Binding-site contacts:
Ligand atom C24 contacts residue MSE183 of chain 1.C at 4.0 Å.
Ligand atom C24 contacts residue SAH1 of chain 1.K at 3.4 Å.
Ligand atom O8 contacts residue HIS276 of chain 1.C at 3.8 Å.
Ligand atom CM6 contacts residue ASP280 of chain 1.C at 3.9 Å.
Ligand atom O7 contacts residue ASP280 of chain 1.C at 2.6 Å (salt-bridge).
Ligand atom O8 contacts residue HIS279 of chain 1.C at 2.8 Å (h-bond).
Ligand atom O5 contacts residue LEU324 of chain 1.C at 4.0 Å.
Ligand atom O24 contacts residue VAL321 of chain 1.C at 4.0 Å.
Ligand atom O5 contacts residue LEU328 of chain 1.C at 3.3 Å.
Ligand atom CM6 contacts residue PHE179 of chain 1.C at 3.5 Å (hydrophobic).
Ligand atom C8 contacts residue MSE183 of chain 1.C at 4.0 Å.
Ligand atom N4 contacts residue LEU324 of chain 1.C at 3.7 Å.
Ligand atom C7 contacts residue HIS279 of chain 1.C at 3.8 Å.
Ligand atom O10 contacts residue MSE183 of chain 1.C at 4.1 Å.
Ligand atom C2 contacts residue ALA182 of chain 1.C at 3.8 Å (hydrophobic).
Ligand atom N2 contacts residue ALA182 of chain 1.C at 3.4 Å (h-bond).
Ligand atom C25 contacts residue VAL321 of chain 1.C at 3.8 Å (hydrophobic).
Ligand atom N2 contacts residue MSE183 of chain 1.C at 3.8 Å.
Ligand atom C8 contacts residue HIS279 of chain 1.C at 3.6 Å.
Ligand atom C7 contacts residue LEU325 of chain 1.C at 4.0 Å (hydrophobic).
Ligand atom O11 contacts residue HIS276 of chain 1.C at 3.5 Å.
Ligand atom C24 contacts residue ASP280 of chain 1.C at 3.1 Å.
Ligand atom O7 contacts residue HIS279 of chain 1.C at 3.3 Å (h-bond).
Ligand atom C6 contacts residue PHE179 of chain 1.C at 3.7 Å (hydrophobic).
Ligand atom C24 contacts residue HIS276 of chain 1.C at 2.9 Å.
Ligand atom C7 contacts residue ASP280 of chain 1.C at 3.6 Å.
Ligand atom N12 contacts residue VAL186 of chain 1.C at 3.5 Å.
Ligand atom O11 contacts residue ASN308 of chain 1.C at 3.4 Å (h-bond).
Ligand atom O8 contacts residue MSE183 of chain 1.C at 3.8 Å.
Ligand atom C11 contacts residue VAL186 of chain 1.C at 4.0 Å (hydrophobic).
Ligand atom C5 contacts residue PHE179 of chain 1.C at 4.1 Å (hydrophobic).
Ligand atom C24 contacts residue HIS279 of chain 1.C at 3.7 Å.
Ligand atom C2 contacts residue ASP130 of chain 1.C at 3.8 Å.
Ligand atom C10 contacts residue MSE183 of chain 1.C at 3.6 Å.
Ligand atom O5 contacts residue PHE133 of chain 1.C at 3.6 Å.
Ligand atom C3 contacts residue ASP130 of chain 1.C at 4.0 Å.
Ligand atom O11 contacts residue GLU190 of chain 1.C at 4.1 Å.
Ligand atom O7 contacts residue HIS276 of chain 1.C at 3.8 Å.
Ligand atom O7 contacts residue LEU325 of chain 1.C at 3.9 Å.
Ligand atom C3 contacts residue PHE133 of chain 1.C at 3.7 Å (hydrophobic).

A protein and the small-molecule ligand that binds it are described below.
Small molecule (SMILES): COC1=C(C)C(=O)C2=C(C1=O)[C@@H](COC(N)=O)[C@@]1(OC)[C@H]3N[C@H]3CN21

Sequence of chain 1.C:
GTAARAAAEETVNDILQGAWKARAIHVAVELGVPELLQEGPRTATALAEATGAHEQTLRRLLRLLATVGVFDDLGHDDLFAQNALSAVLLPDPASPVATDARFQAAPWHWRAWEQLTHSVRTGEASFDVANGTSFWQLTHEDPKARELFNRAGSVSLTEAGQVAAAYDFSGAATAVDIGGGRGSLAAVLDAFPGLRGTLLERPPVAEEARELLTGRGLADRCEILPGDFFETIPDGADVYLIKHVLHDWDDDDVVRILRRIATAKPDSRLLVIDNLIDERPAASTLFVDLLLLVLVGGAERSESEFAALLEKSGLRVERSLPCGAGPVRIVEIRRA